A protein and the small-molecule ligand that binds it are described below.
Small molecule (SMILES): CC(C)C[C@H](NC(=O)[C@H](CC(C)C)NC(=O)[C@H](CCCN=C(N)N)NC(=O)[C@@H](N)CC(N)=O)C(=O)N[C@@H](CC(C)C)C(=O)N[C@H](C(=O)NCC(=O)O)[C@@H](C)O

Binding-site contacts:
Ligand atom N contacts residue SER39 of chain 1.A at 2.9 Å (h-bond).
Ligand atom N contacts residue THR49 of chain 1.A at 2.5 Å (h-bond).
Ligand atom O contacts residue GLN45 of chain 1.A at 3.2 Å (h-bond).
Ligand atom CD2 contacts residue GLU14 of chain 1.A at 3.3 Å.
Ligand atom CA contacts residue ALA47 of chain 1.A at 3.6 Å (hydrophobic).
Ligand atom O contacts residue SER39 of chain 1.A at 3.0 Å (h-bond).
Ligand atom O contacts residue ALA41 of chain 1.A at 3.0 Å (h-bond).
Ligand atom CG contacts residue MET16 of chain 1.A at 3.8 Å (hydrophobic).
Ligand atom CG contacts residue THR15 of chain 1.A at 3.7 Å.
Ligand atom O contacts residue THR49 of chain 1.A at 3.0 Å (h-bond).
Ligand atom CG contacts residue THR40 of chain 1.A at 3.8 Å.
Ligand atom N contacts residue GLN45 of chain 1.A at 3.3 Å (h-bond).
Ligand atom CA contacts residue GLN45 of chain 1.A at 3.7 Å.
Ligand atom CA contacts residue SER39 of chain 1.A at 3.2 Å.
Ligand atom CA contacts residue THR49 of chain 1.A at 3.1 Å.
Ligand atom OG1 contacts residue ALA47 of chain 1.A at 3.0 Å (h-bond).
Ligand atom N contacts residue GLN146 of chain 3.A at 3.1 Å (h-bond).
Ligand atom O contacts residue PHE38 of chain 1.A at 3.2 Å.
Ligand atom CB contacts residue ALA47 of chain 1.A at 3.3 Å (hydrophobic).
Ligand atom CG2 contacts residue ALA47 of chain 1.A at 2.9 Å (hydrophobic).
Ligand atom O contacts residue VAL48 of chain 1.A at 3.5 Å.
Ligand atom O contacts residue MET16 of chain 1.A at 2.8 Å (h-bond).
Ligand atom OD1 contacts residue GLN150 of chain 3.A at 3.7 Å.
Ligand atom CD2 contacts residue ILE13 of chain 1.A at 3.7 Å (hydrophobic).
Ligand atom O contacts residue THR15 of chain 1.A at 3.4 Å.
Ligand atom CD1 contacts residue THR40 of chain 1.A at 3.6 Å.
Ligand atom OG1 contacts residue GLN45 of chain 1.A at 2.8 Å.
Ligand atom CD2 contacts residue ALA41 of chain 1.A at 3.4 Å (hydrophobic).
Ligand atom CD1 contacts residue MET16 of chain 1.A at 3.5 Å (hydrophobic).
Ligand atom CB contacts residue THR40 of chain 1.A at 3.8 Å.
Ligand atom O contacts residue THR40 of chain 1.A at 3.7 Å.
Ligand atom CD1 contacts residue ILE50 of chain 1.A at 3.6 Å (hydrophobic).
Ligand atom CD2 contacts residue THR40 of chain 1.A at 3.6 Å.
Ligand atom C contacts residue GLN45 of chain 1.A at 3.3 Å.
Ligand atom CB contacts residue PHE38 of chain 1.A at 3.8 Å (hydrophobic).
Ligand atom C contacts residue SER39 of chain 1.A at 3.6 Å.
Ligand atom ND2 contacts residue HIS153 of chain 3.A at 3.1 Å.
Ligand atom C contacts residue THR49 of chain 1.A at 3.8 Å.
Ligand atom CD2 contacts residue THR15 of chain 1.A at 3.7 Å.
Ligand atom C contacts residue THR49 of chain 1.A at 3.6 Å.

Sequence of chain 3.A:
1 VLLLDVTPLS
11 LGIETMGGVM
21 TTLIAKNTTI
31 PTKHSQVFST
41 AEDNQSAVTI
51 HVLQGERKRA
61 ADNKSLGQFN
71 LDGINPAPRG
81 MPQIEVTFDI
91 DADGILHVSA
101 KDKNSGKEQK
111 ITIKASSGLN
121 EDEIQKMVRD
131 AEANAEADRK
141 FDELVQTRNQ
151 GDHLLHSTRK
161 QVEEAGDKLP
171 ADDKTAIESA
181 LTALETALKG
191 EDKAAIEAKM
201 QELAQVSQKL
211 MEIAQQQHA

Sequence of chain 1.A:
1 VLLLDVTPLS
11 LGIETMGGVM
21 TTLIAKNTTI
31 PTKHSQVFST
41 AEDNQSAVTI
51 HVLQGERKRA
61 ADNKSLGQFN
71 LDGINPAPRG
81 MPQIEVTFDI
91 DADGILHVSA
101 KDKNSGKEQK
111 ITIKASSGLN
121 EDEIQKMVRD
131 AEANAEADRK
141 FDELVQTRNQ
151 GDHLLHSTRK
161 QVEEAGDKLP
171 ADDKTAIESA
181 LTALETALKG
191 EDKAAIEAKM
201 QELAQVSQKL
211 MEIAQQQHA